Sequence of chain 3.OA:
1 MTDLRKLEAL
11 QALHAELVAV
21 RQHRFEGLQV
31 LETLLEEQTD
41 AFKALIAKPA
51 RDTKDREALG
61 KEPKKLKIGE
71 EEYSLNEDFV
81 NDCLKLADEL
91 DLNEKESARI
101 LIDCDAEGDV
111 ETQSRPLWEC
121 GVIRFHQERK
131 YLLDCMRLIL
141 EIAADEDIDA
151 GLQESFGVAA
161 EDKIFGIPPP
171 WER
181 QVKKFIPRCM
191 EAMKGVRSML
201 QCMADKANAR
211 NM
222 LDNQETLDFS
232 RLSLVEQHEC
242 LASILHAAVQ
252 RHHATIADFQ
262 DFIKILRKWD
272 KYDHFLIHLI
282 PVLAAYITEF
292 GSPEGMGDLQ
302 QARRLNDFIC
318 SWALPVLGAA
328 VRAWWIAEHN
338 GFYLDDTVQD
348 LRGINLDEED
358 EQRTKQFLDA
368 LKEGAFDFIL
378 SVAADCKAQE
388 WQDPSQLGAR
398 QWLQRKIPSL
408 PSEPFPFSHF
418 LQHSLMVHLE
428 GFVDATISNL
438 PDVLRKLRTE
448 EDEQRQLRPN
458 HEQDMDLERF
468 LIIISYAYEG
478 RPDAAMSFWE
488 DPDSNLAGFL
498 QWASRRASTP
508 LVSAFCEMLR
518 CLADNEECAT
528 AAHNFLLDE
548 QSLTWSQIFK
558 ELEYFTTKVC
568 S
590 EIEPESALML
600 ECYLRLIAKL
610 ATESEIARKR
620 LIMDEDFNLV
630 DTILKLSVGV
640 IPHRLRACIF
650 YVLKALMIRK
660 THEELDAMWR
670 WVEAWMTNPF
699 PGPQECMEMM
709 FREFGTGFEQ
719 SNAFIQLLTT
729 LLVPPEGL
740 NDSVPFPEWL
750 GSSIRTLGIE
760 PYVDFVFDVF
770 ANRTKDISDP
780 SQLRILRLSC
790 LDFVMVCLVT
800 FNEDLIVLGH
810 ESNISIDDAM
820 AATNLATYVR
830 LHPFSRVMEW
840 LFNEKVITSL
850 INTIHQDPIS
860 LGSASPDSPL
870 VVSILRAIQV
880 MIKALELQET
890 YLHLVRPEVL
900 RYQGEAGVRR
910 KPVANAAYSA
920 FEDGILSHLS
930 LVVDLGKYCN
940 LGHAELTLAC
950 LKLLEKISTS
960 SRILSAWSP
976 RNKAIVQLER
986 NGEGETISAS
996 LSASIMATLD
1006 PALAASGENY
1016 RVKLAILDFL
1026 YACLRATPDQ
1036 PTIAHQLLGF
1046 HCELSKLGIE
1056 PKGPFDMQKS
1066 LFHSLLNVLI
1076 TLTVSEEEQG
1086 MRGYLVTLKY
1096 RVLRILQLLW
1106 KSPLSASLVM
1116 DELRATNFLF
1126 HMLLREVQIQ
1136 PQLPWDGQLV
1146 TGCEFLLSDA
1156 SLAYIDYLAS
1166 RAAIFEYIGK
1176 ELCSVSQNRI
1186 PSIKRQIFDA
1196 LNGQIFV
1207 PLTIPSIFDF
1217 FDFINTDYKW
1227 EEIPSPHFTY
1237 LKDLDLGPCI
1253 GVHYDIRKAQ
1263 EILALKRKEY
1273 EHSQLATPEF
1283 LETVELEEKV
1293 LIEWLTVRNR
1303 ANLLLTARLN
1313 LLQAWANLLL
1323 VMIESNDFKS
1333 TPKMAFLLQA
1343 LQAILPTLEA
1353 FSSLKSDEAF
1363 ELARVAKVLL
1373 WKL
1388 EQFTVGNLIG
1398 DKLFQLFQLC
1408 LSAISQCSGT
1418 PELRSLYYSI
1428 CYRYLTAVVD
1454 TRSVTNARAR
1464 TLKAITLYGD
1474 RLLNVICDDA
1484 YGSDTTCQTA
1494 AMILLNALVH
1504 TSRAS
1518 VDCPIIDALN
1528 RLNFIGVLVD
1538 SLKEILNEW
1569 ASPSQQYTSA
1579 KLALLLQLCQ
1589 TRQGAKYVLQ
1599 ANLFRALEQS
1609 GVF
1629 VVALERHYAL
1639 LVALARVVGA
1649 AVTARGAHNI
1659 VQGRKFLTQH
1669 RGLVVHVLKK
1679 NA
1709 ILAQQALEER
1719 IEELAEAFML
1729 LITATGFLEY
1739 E

Binding-site contacts:
Ligand atom OH contacts residue HIS1068 of chain 3.OA at 3.8 Å.
Ligand atom CG2 contacts residue GLN1063 of chain 3.OA at 3.3 Å.
Ligand atom SD contacts residue ASN1072 of chain 3.OA at 3.7 Å.
Ligand atom CB contacts residue GLN1063 of chain 3.OA at 4.5 Å.
Ligand atom CG contacts residue ALA1120 of chain 3.OA at 4.4 Å (hydrophobic).
Ligand atom CE2 contacts residue GLN1063 of chain 3.OA at 3.3 Å.
Ligand atom CD2 contacts residue GLN1063 of chain 3.OA at 3.6 Å.
Ligand atom CD2 contacts residue THR1121 of chain 3.OA at 4.0 Å.
Ligand atom OH contacts residue GLN1063 of chain 3.OA at 3.7 Å.
Ligand atom CD1 contacts residue THR1121 of chain 3.OA at 3.0 Å.
Ligand atom O contacts residue VAL1202 of chain 3.OA at 3.2 Å.
Ligand atom CA contacts residue GLN1063 of chain 3.OA at 4.3 Å.
Ligand atom CD1 contacts residue ASN1072 of chain 3.OA at 4.0 Å.
Ligand atom C contacts residue HIS1126 of chain 3.OA at 4.0 Å.
Ligand atom CD1 contacts residue PHE1125 of chain 3.OA at 3.6 Å (hydrophobic).
Ligand atom CD2 contacts residue THR1121 of chain 3.OA at 4.3 Å.
Ligand atom O contacts residue GLN1063 of chain 3.OA at 2.9 Å (h-bond).
Ligand atom CZ contacts residue GLN1063 of chain 3.OA at 4.1 Å.
Ligand atom CA contacts residue HIS1126 of chain 3.OA at 4.3 Å.
Ligand atom CD1 contacts residue GLN1063 of chain 3.OA at 3.8 Å.
Ligand atom C contacts residue GLN1063 of chain 3.OA at 3.9 Å.
Ligand atom CE1 contacts residue THR1121 of chain 3.OA at 3.9 Å.
Ligand atom CD1 contacts residue ALA1120 of chain 3.OA at 4.3 Å (hydrophobic).
Ligand atom CE1 contacts residue ASN1072 of chain 3.OA at 3.3 Å.
Ligand atom CD2 contacts residue HIS1126 of chain 3.OA at 3.4 Å.
Ligand atom CG contacts residue GLN1063 of chain 3.OA at 4.3 Å.
Ligand atom CD1 contacts residue ASN1122 of chain 3.OA at 4.3 Å.
Ligand atom CZ contacts residue ASN1072 of chain 3.OA at 3.5 Å.
Ligand atom CG contacts residue ASN1072 of chain 3.OA at 4.2 Å.
Ligand atom CD2 contacts residue PHE1125 of chain 3.OA at 4.2 Å (hydrophobic).
Ligand atom CB contacts residue THR1121 of chain 3.OA at 3.3 Å.
Ligand atom C contacts residue VAL1202 of chain 3.OA at 4.2 Å (hydrophobic).
Ligand atom CE2 contacts residue ASN1072 of chain 3.OA at 4.4 Å.
Ligand atom O contacts residue THR1121 of chain 3.OA at 4.0 Å.
Ligand atom CD2 contacts residue ALA1120 of chain 3.OA at 3.5 Å (hydrophobic).
Ligand atom OH contacts residue ASN1072 of chain 3.OA at 3.1 Å (h-bond).
Ligand atom CG contacts residue HIS1126 of chain 3.OA at 4.3 Å.
Ligand atom CG contacts residue THR1121 of chain 3.OA at 3.3 Å.
Ligand atom CD2 contacts residue LEU1129 of chain 3.OA at 4.2 Å (hydrophobic).
Ligand atom O contacts residue HIS1126 of chain 3.OA at 3.3 Å (h-bond).

This small molecule binds to this protein.
Small molecule (SMILES): CC[C@H](C)[C@H](N)C(=O)N[C@@H](CC(C)C)C(=O)N1CCC[C@H]1C(=O)N[C@@H](CCSC)C(=O)N[C@@H](Cc1ccc(O)cc1)C(=O)N[C@@H](CCCCN)C(=O)N[C@@H](CC(C)C)C(=O)N[C@@H](CO)C(=O)N1CCC[C@H]1C=O